The protein below binds the small molecule below.
Small molecule (SMILES): Cc1cc(O)cc2c1C(=O)CO2

Sequence of chain 1.A:
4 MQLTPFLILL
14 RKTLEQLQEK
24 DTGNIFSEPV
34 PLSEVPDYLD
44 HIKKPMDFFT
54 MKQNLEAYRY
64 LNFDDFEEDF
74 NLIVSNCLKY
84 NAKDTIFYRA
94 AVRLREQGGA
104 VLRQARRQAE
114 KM

Binding-site contacts:
Ligand atom CAI contacts residue ILE28 of chain 1.A at 4.3 Å (hydrophobic).
Ligand atom CAF contacts residue PHE90 of chain 1.A at 3.9 Å (hydrophobic).
Ligand atom CAE contacts residue VAL33 of chain 1.A at 4.0 Å (hydrophobic).
Ligand atom CAD contacts residue VAL33 of chain 1.A at 3.9 Å (hydrophobic).
Ligand atom CAK contacts residue PHE90 of chain 1.A at 3.6 Å (hydrophobic).
Ligand atom OAB contacts residue VAL33 of chain 1.A at 4.3 Å.
Ligand atom CAJ contacts residue PHE90 of chain 1.A at 4.2 Å (hydrophobic).
Ligand atom CAJ contacts residue ILE28 of chain 1.A at 4.1 Å (hydrophobic).
Ligand atom CAE contacts residue PHE90 of chain 1.A at 4.0 Å (hydrophobic).
Ligand atom CAH contacts residue PHE90 of chain 1.A at 3.8 Å (hydrophobic).
Ligand atom CAK contacts residue VAL33 of chain 1.A at 3.9 Å (hydrophobic).
Ligand atom CAD contacts residue ILE28 of chain 1.A at 3.3 Å (hydrophobic).
Ligand atom CAI contacts residue PHE90 of chain 1.A at 4.5 Å (hydrophobic).
Ligand atom OAB contacts residue TYR41 of chain 1.A at 4.2 Å.
Ligand atom OAB contacts residue PHE90 of chain 1.A at 4.3 Å.
Ligand atom OAG contacts residue TYR83 of chain 1.A at 4.4 Å.
Ligand atom OAG contacts residue VAL38 of chain 1.A at 3.6 Å.
Ligand atom CAI contacts residue PRO34 of chain 1.A at 3.9 Å (hydrophobic).
Ligand atom CAJ contacts residue VAL33 of chain 1.A at 3.6 Å (hydrophobic).
Ligand atom CAH contacts residue VAL33 of chain 1.A at 4.1 Å (hydrophobic).
Ligand atom OAB contacts residue ASN84 of chain 1.A at 3.0 Å (h-bond).
Ligand atom CAH contacts residue TYR83 of chain 1.A at 4.3 Å (hydrophobic).
Ligand atom OAG contacts residue VAL33 of chain 1.A at 4.0 Å.
Ligand atom CAL contacts residue VAL33 of chain 1.A at 3.7 Å (hydrophobic).
Ligand atom CAE contacts residue PRO34 of chain 1.A at 4.0 Å (hydrophobic).
Ligand atom OAC contacts residue ILE28 of chain 1.A at 4.3 Å.
Ligand atom OAG contacts residue PHE90 of chain 1.A at 3.9 Å.
Ligand atom CAA contacts residue VAL33 of chain 1.A at 3.8 Å (hydrophobic).
Ligand atom CAA contacts residue PHE29 of chain 1.A at 3.8 Å (hydrophobic).
Ligand atom CAF contacts residue ASN84 of chain 1.A at 3.6 Å.
Ligand atom CAA contacts residue ILE28 of chain 1.A at 3.9 Å (hydrophobic).
Ligand atom CAE contacts residue VAL38 of chain 1.A at 4.3 Å (hydrophobic).
Ligand atom CAL contacts residue PHE90 of chain 1.A at 3.8 Å (hydrophobic).
Ligand atom OAB contacts residue TYR83 of chain 1.A at 4.2 Å.
Ligand atom CAK contacts residue VAL38 of chain 1.A at 4.3 Å (hydrophobic).
Ligand atom OAB contacts residue CYS80 of chain 1.A at 4.2 Å.
Ligand atom CAI contacts residue VAL33 of chain 1.A at 4.4 Å (hydrophobic).
Ligand atom OAC contacts residue PRO34 of chain 1.A at 3.5 Å.
Ligand atom CAH contacts residue ASN84 of chain 1.A at 3.7 Å.
Ligand atom CAF contacts residue TYR83 of chain 1.A at 3.6 Å (hydrophobic).